Sequence of chain 1.J:
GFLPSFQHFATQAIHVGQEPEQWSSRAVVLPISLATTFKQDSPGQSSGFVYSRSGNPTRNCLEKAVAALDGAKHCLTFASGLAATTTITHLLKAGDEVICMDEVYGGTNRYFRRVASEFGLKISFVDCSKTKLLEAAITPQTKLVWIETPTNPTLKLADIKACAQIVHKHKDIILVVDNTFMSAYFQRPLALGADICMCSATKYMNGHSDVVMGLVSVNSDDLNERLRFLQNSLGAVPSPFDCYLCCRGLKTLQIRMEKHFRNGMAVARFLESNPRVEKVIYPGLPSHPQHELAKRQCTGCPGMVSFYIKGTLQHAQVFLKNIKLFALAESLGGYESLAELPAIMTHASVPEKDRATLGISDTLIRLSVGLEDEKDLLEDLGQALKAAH

Sequence of chain 1.I:
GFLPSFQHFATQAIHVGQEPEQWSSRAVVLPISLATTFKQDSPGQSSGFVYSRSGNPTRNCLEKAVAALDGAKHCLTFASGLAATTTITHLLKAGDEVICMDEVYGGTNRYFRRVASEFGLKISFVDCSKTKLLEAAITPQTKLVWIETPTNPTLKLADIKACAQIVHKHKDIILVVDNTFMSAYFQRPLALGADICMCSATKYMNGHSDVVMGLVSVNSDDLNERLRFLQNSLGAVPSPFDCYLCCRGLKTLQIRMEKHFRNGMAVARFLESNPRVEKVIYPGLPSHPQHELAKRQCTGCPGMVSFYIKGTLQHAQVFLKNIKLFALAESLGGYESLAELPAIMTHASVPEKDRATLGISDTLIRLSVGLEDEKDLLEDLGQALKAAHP

The protein below binds the small molecule below.
Small molecule (SMILES): Cc1ncc(COP(=O)(O)O)c(/C=N/NC(=O)C(N)=O)c1O

Binding-site contacts:
Ligand atom O3 contacts residue GLY83 of chain 1.I at 3.2 Å (h-bond).
Ligand atom O6 contacts residue LEU334 of chain 1.I at 3.6 Å.
Ligand atom C2 contacts residue GLU150 of chain 1.I at 3.7 Å.
Ligand atom O7 contacts residue THR348 of chain 1.I at 3.2 Å.
Ligand atom N3 contacts residue TYR107 of chain 1.I at 3.4 Å.
Ligand atom C2 contacts residue ASP180 of chain 1.I at 3.6 Å.
Ligand atom O4 contacts residue TYR53 of chain 1.J at 2.5 Å (h-bond).
Ligand atom P1 contacts residue TYR53 of chain 1.J at 3.6 Å.
Ligand atom O6 contacts residue ARG368 of chain 1.I at 2.9 Å (salt-bridge).
Ligand atom C10 contacts residue SER333 of chain 1.I at 3.4 Å.
Ligand atom N4 contacts residue GLU332 of chain 1.I at 3.1 Å (salt-bridge).
Ligand atom O3 contacts residue LEU84 of chain 1.I at 2.9 Å (h-bond).
Ligand atom P1 contacts residue ARG55 of chain 1.J at 3.6 Å.
Ligand atom C9 contacts residue TYR107 of chain 1.I at 3.5 Å (hydrophobic).
Ligand atom O7 contacts residue ARG368 of chain 1.I at 3.0 Å (salt-bridge).
Ligand atom N2 contacts residue LYS205 of chain 1.I at 3.3 Å.
Ligand atom O6 contacts residue ASN154 of chain 1.I at 3.0 Å (h-bond).
Ligand atom C6 contacts residue TYR107 of chain 1.I at 3.6 Å (hydrophobic).
Ligand atom O5 contacts residue GLY83 of chain 1.I at 3.0 Å (h-bond).
Ligand atom O5 contacts residue SER202 of chain 1.I at 2.6 Å (h-bond).
Ligand atom N2 contacts residue TYR107 of chain 1.I at 3.7 Å.
Ligand atom O2 contacts residue GLY83 of chain 1.I at 3.4 Å.
Ligand atom C4 contacts residue TYR107 of chain 1.I at 3.5 Å (hydrophobic).
Ligand atom N1 contacts residue ASP180 of chain 1.I at 2.6 Å (salt-bridge).
Ligand atom C1 contacts residue ASP180 of chain 1.I at 3.5 Å.
Ligand atom P1 contacts residue SER202 of chain 1.I at 3.5 Å.
Ligand atom O7 contacts residue SER333 of chain 1.I at 2.5 Å (h-bond).
Ligand atom O1 contacts residue ASN154 of chain 1.I at 2.9 Å (h-bond).
Ligand atom O5 contacts residue THR204 of chain 1.I at 2.8 Å (h-bond).
Ligand atom O4 contacts residue ARG55 of chain 1.J at 2.9 Å (salt-bridge).
Ligand atom N3 contacts residue LYS205 of chain 1.I at 3.3 Å (salt-bridge).
Ligand atom C7 contacts residue ASP180 of chain 1.I at 3.5 Å.
Ligand atom C10 contacts residue THR348 of chain 1.I at 3.4 Å.
Ligand atom O3 contacts residue ARG55 of chain 1.J at 2.8 Å (salt-bridge).
Ligand atom O2 contacts residue SER202 of chain 1.I at 3.1 Å (h-bond).
Ligand atom O7 contacts residue GLU332 of chain 1.I at 3.5 Å.
Ligand atom C5 contacts residue TYR107 of chain 1.I at 3.5 Å (hydrophobic).
Ligand atom P1 contacts residue GLY83 of chain 1.I at 3.4 Å.
Ligand atom C3 contacts residue TYR107 of chain 1.I at 3.6 Å (hydrophobic).
Ligand atom O3 contacts residue SER82 of chain 1.I at 3.3 Å.